This protein binds this small molecule.
Small molecule (SMILES): COc1cc2c(cc1Nc1ncc(C(N)=O)c(Nc3ccccc3Br)n1)CN(C)CC2

Sequence of chain 1.D:
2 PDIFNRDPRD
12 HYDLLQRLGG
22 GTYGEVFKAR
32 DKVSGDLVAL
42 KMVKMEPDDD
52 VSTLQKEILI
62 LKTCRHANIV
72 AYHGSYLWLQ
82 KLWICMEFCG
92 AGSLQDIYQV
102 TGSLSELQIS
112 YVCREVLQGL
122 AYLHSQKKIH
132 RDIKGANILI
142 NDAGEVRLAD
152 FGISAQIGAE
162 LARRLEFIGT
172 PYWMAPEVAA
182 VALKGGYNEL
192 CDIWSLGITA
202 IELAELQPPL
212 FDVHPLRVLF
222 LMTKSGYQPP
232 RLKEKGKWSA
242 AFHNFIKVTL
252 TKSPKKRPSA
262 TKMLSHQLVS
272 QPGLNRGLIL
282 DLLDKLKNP

Binding-site contacts:
Ligand atom N9 contacts residue MET87 of chain 1.D at 3.5 Å.
Ligand atom C29 contacts residue ASP97 of chain 1.D at 3.4 Å.
Ligand atom N18 contacts residue CYS90 of chain 1.D at 3.1 Å (h-bond).
Ligand atom C31 contacts residue PHE89 of chain 1.D at 3.7 Å (hydrophobic).
Ligand atom C21 contacts residue GLY93 of chain 1.D at 3.7 Å.
Ligand atom C5 contacts residue LEU140 of chain 1.D at 3.4 Å (hydrophobic).
Ligand atom C25 contacts residue ASP97 of chain 1.D at 3.3 Å.
Ligand atom C7 contacts residue GLU88 of chain 1.D at 3.8 Å.
Ligand atom C22 contacts residue ASP97 of chain 1.D at 3.5 Å.
Ligand atom C20 contacts residue GLY93 of chain 1.D at 3.6 Å.
Ligand atom N1 contacts residue CYS90 of chain 1.D at 3.1 Å (h-bond).
Ligand atom O30 contacts residue CYS90 of chain 1.D at 3.3 Å (h-bond).
Ligand atom C5 contacts residue ALA40 of chain 1.D at 3.8 Å (hydrophobic).
Ligand atom C4 contacts residue LEU140 of chain 1.D at 3.5 Å (hydrophobic).
Ligand atom O30 contacts residue PHE89 of chain 1.D at 3.6 Å.
Ligand atom N10 contacts residue VAL27 of chain 1.D at 3.6 Å.
Ligand atom C27 contacts residue ASP97 of chain 1.D at 3.2 Å.
Ligand atom C11 contacts residue VAL27 of chain 1.D at 3.7 Å (hydrophobic).
Ligand atom C7 contacts residue ALA40 of chain 1.D at 3.8 Å (hydrophobic).
Ligand atom C28 contacts residue ASP97 of chain 1.D at 3.2 Å.
Ligand atom N26 contacts residue ASP97 of chain 1.D at 2.6 Å (salt-bridge).
Ligand atom C6 contacts residue CYS90 of chain 1.D at 3.5 Å (hydrophobic).
Ligand atom O8 contacts residue MET87 of chain 1.D at 3.8 Å.
Ligand atom C23 contacts residue ASP97 of chain 1.D at 3.5 Å.
Ligand atom N3 contacts residue LEU140 of chain 1.D at 3.8 Å.
Ligand atom C13 contacts residue TYR24 of chain 1.D at 3.2 Å (hydrophobic).
Ligand atom C14 contacts residue TYR24 of chain 1.D at 3.3 Å (hydrophobic).
Ligand atom N9 contacts residue GLU88 of chain 1.D at 2.8 Å (salt-bridge).
Ligand atom C15 contacts residue GLY20 of chain 1.D at 3.8 Å.
Ligand atom C6 contacts residue ALA40 of chain 1.D at 3.8 Å (hydrophobic).
Ligand atom C2 contacts residue CYS90 of chain 1.D at 3.8 Å (hydrophobic).
Ligand atom C6 contacts residue GLU88 of chain 1.D at 3.4 Å.
Ligand atom C16 contacts residue VAL27 of chain 1.D at 3.7 Å (hydrophobic).
Ligand atom C27 contacts residue LEU19 of chain 1.D at 3.6 Å (hydrophobic).
Ligand atom N9 contacts residue ALA40 of chain 1.D at 3.3 Å.
Ligand atom C31 contacts residue GLY91 of chain 1.D at 3.3 Å.
Ligand atom N9 contacts residue VAL71 of chain 1.D at 3.3 Å.
Ligand atom C12 contacts residue VAL27 of chain 1.D at 3.7 Å (hydrophobic).
Ligand atom C6 contacts residue LEU140 of chain 1.D at 3.6 Å (hydrophobic).
Ligand atom C19 contacts residue GLY93 of chain 1.D at 3.8 Å.